Sequence of chain 1.E:
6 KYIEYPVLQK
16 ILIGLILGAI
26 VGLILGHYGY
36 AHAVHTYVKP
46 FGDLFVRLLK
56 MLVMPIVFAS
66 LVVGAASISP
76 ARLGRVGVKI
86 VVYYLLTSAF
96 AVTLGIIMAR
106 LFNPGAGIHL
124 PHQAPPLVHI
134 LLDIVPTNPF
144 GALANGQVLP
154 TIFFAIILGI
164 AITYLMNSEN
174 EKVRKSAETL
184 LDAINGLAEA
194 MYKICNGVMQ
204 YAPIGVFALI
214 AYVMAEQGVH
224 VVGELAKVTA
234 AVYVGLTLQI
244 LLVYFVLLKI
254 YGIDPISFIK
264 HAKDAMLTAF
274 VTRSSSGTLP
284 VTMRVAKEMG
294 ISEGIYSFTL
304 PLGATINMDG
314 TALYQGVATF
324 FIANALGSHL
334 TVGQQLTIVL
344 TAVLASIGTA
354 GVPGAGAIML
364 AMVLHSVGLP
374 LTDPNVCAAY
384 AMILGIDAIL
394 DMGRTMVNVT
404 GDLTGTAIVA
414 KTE

Binding-site contacts:
Ligand atom OD2 contacts residue THR352 of chain 1.E at 3.4 Å.
Ligand atom CA contacts residue ARG276 of chain 1.E at 3.6 Å.
Ligand atom CG contacts residue THR352 of chain 1.E at 4.0 Å.
Ligand atom O contacts residue THR398 of chain 1.E at 3.2 Å.
Ligand atom OXT contacts residue GLY354 of chain 1.E at 3.0 Å.
Ligand atom C contacts residue SER278 of chain 1.E at 3.6 Å.
Ligand atom N contacts residue ASP394 of chain 1.E at 3.4 Å (salt-bridge).
Ligand atom C contacts residue THR398 of chain 1.E at 3.5 Å.
Ligand atom OXT contacts residue SER278 of chain 1.E at 2.6 Å (h-bond).
Ligand atom OXT contacts residue SER277 of chain 1.E at 3.4 Å.
Ligand atom N contacts residue ARG276 of chain 1.E at 2.7 Å (salt-bridge).
Ligand atom OD1 contacts residue ARG397 of chain 1.E at 2.7 Å (salt-bridge).
Ligand atom OXT contacts residue VAL355 of chain 1.E at 3.3 Å (h-bond).
Ligand atom CG contacts residue ASP394 of chain 1.E at 3.8 Å.
Ligand atom CA contacts residue VAL355 of chain 1.E at 3.9 Å (hydrophobic).
Ligand atom CA contacts residue THR398 of chain 1.E at 3.5 Å.
Ligand atom O contacts residue ASN401 of chain 1.E at 3.2 Å (h-bond).
Ligand atom CA contacts residue ASP394 of chain 1.E at 3.8 Å.
Ligand atom OD2 contacts residue ARG397 of chain 1.E at 3.3 Å (salt-bridge).
Ligand atom O contacts residue MET311 of chain 1.E at 3.7 Å.
Ligand atom OXT contacts residue THR398 of chain 1.E at 3.7 Å.
Ligand atom OD1 contacts residue GLY359 of chain 1.E at 3.2 Å (h-bond).
Ligand atom OD1 contacts residue PRO356 of chain 1.E at 3.8 Å.
Ligand atom O contacts residue SER278 of chain 1.E at 3.3 Å.
Ligand atom CG contacts residue ARG397 of chain 1.E at 3.3 Å.
Ligand atom C contacts residue ARG276 of chain 1.E at 3.5 Å.
Ligand atom OD2 contacts residue THR314 of chain 1.E at 3.0 Å (h-bond).
Ligand atom N contacts residue VAL355 of chain 1.E at 2.8 Å (h-bond).
Ligand atom OD1 contacts residue GLY357 of chain 1.E at 3.9 Å.
Ligand atom CB contacts residue GLY354 of chain 1.E at 3.9 Å.
Ligand atom OXT contacts residue ARG276 of chain 1.E at 2.9 Å (salt-bridge).
Ligand atom C contacts residue GLY354 of chain 1.E at 3.7 Å.
Ligand atom OD2 contacts residue GLY359 of chain 1.E at 3.2 Å.
Ligand atom OD1 contacts residue ASP394 of chain 1.E at 2.9 Å (salt-bridge).
Ligand atom CB contacts residue MET311 of chain 1.E at 3.9 Å (hydrophobic).
Ligand atom CG contacts residue GLY359 of chain 1.E at 3.4 Å.
Ligand atom OD1 contacts residue VAL355 of chain 1.E at 3.5 Å (h-bond).
Ligand atom C contacts residue VAL355 of chain 1.E at 3.9 Å (hydrophobic).
Ligand atom N contacts residue PRO356 of chain 1.E at 3.6 Å (h-bond).
Ligand atom N contacts residue THR398 of chain 1.E at 3.8 Å.

A protein and the small-molecule ligand that binds it are described below.
Small molecule (SMILES): N[C@@H](CC(=O)O)C(=O)O